Binding-site contacts:
Ligand atom C08 contacts residue ASP198 of chain 1.B at 4.1 Å.
Ligand atom C24 contacts residue HIS158 of chain 1.B at 4.2 Å.
Ligand atom C05 contacts residue ASP195 of chain 1.B at 3.8 Å.
Ligand atom C17 contacts residue LEU49 of chain 1.B at 3.1 Å (hydrophobic).
Ligand atom C07 contacts residue ASP195 of chain 1.B at 3.2 Å.
Ligand atom F25 contacts residue SER200 of chain 1.B at 3.5 Å.
Ligand atom C24 contacts residue SER200 of chain 1.B at 4.1 Å.
Ligand atom C02 contacts residue ILE232 of chain 1.B at 3.7 Å (hydrophobic).
Ligand atom C14 contacts residue ASN186 of chain 1.B at 3.2 Å.
Ligand atom S18 contacts residue LEU49 of chain 1.B at 3.8 Å.
Ligand atom F25 contacts residue GLY157 of chain 1.B at 3.6 Å.
Ligand atom C14 contacts residue TRP154 of chain 1.B at 3.6 Å (hydrophobic).
Ligand atom C13 contacts residue ILE232 of chain 1.B at 4.1 Å (hydrophobic).
Ligand atom C05 contacts residue TYR233 of chain 1.B at 4.0 Å (hydrophobic).
Ligand atom C26 contacts residue HIS158 of chain 1.B at 3.9 Å.
Ligand atom F25 contacts residue HIS158 of chain 1.B at 3.4 Å.
Ligand atom N06 contacts residue ASP195 of chain 1.B at 3.1 Å (salt-bridge).
Ligand atom N12 contacts residue ILE232 of chain 1.B at 3.4 Å.
Ligand atom C24 contacts residue TRP154 of chain 1.B at 4.1 Å (hydrophobic).
Ligand atom C07 contacts residue ASP198 of chain 1.B at 3.6 Å.
Ligand atom C15 contacts residue ILE232 of chain 1.B at 3.7 Å (hydrophobic).
Ligand atom C14 contacts residue ILE232 of chain 1.B at 4.1 Å (hydrophobic).
Ligand atom O03 contacts residue TYR233 of chain 1.B at 3.8 Å.
Ligand atom C23 contacts residue ASP185 of chain 1.B at 4.0 Å.
Ligand atom C26 contacts residue ASP198 of chain 1.B at 4.0 Å.
Ligand atom C11 contacts residue ASP195 of chain 1.B at 4.0 Å.
Ligand atom C23 contacts residue ASN186 of chain 1.B at 4.0 Å.
Ligand atom S18 contacts residue GLY50 of chain 1.B at 4.1 Å.
Ligand atom S18 contacts residue MET48 of chain 1.B at 4.1 Å.
Ligand atom C21 contacts residue ASN186 of chain 1.B at 3.9 Å.
Ligand atom C26 contacts residue TRP154 of chain 1.B at 3.9 Å (hydrophobic).
Ligand atom C15 contacts residue TYR52 of chain 1.B at 4.2 Å (hydrophobic).
Ligand atom O01 contacts residue ILE232 of chain 1.B at 3.6 Å.
Ligand atom C13 contacts residue ASN186 of chain 1.B at 4.1 Å.
Ligand atom C16 contacts residue ASN186 of chain 1.B at 3.9 Å.
Ligand atom C22 contacts residue ASN186 of chain 1.B at 3.1 Å.
Ligand atom N20 contacts residue ASN186 of chain 1.B at 3.0 Å (h-bond).
Ligand atom C27 contacts residue ASP198 of chain 1.B at 4.2 Å.
Ligand atom C19 contacts residue ASN186 of chain 1.B at 3.8 Å.
Ligand atom O01 contacts residue TYR52 of chain 1.B at 3.3 Å.

Sequence of chain 1.B:
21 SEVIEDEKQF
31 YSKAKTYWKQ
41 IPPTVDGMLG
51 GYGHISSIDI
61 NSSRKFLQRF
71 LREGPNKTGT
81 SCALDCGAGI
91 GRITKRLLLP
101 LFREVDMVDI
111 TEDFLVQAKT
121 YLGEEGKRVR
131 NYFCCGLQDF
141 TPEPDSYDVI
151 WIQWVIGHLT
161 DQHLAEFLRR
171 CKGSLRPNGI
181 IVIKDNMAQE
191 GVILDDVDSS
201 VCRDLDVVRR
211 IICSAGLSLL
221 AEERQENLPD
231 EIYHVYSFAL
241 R

This small molecule binds to this protein.
Small molecule (SMILES): CC(C)(NC(=O)O[C@@H]1CN2CCC1CC2)c1csc(-c2ccc(F)cc2)n1